Sequence of chain 1.L:
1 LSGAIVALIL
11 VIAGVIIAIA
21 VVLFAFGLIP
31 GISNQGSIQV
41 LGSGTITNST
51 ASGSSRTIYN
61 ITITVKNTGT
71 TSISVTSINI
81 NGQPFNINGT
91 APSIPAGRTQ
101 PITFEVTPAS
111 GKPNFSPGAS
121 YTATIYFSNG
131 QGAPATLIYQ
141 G

Binding-site contacts:
Ligand atom C7 contacts residue ASN88 of chain 1.L at 2.8 Å.
Ligand atom C7 contacts residue ARG56 of chain 1.L at 3.0 Å.
Ligand atom C8 contacts residue ARG56 of chain 1.L at 3.5 Å.
Ligand atom C1 contacts residue ASN88 of chain 1.L at 1.4 Å.
Ligand atom C2 contacts residue ASN88 of chain 1.L at 2.6 Å.
Ligand atom C8 contacts residue GLY89 of chain 1.L at 4.4 Å.
Ligand atom O6 contacts residue NAG2 of chain 1.RC at 3.7 Å.
Ligand atom C1 contacts residue ILE58 of chain 1.L at 4.0 Å (hydrophobic).
Ligand atom C5 contacts residue GLU105 of chain 1.L at 3.3 Å.
Ligand atom C4 contacts residue ASN88 of chain 1.L at 4.3 Å.
Ligand atom C8 contacts residue ASN88 of chain 1.L at 3.4 Å.
Ligand atom O7 contacts residue THR107 of chain 1.L at 4.5 Å.
Ligand atom C6 contacts residue GLU105 of chain 1.L at 3.1 Å.
Ligand atom O6 contacts residue GLU105 of chain 1.L at 2.4 Å (salt-bridge).
Ligand atom O3 contacts residue ARG56 of chain 1.L at 4.0 Å.
Ligand atom N2 contacts residue ASN88 of chain 1.L at 2.6 Å (h-bond).
Ligand atom O5 contacts residue ASN88 of chain 1.L at 2.4 Å (h-bond).
Ligand atom C2 contacts residue ILE58 of chain 1.L at 4.4 Å (hydrophobic).
Ligand atom C1 contacts residue GLU105 of chain 1.L at 3.8 Å.
Ligand atom O7 contacts residue ARG56 of chain 1.L at 2.4 Å (salt-bridge).
Ligand atom C3 contacts residue ASN88 of chain 1.L at 3.8 Å.
Ligand atom O5 contacts residue GLU105 of chain 1.L at 2.9 Å (salt-bridge).
Ligand atom C6 contacts residue ILE58 of chain 1.L at 4.2 Å (hydrophobic).
Ligand atom N2 contacts residue ARG56 of chain 1.L at 3.4 Å (salt-bridge).
Ligand atom C1 contacts residue ARG56 of chain 1.L at 4.4 Å.
Ligand atom O6 contacts residue SER49 of chain 1.L at 4.4 Å.
Ligand atom O5 contacts residue ILE58 of chain 1.L at 3.3 Å.
Ligand atom C2 contacts residue ARG56 of chain 1.L at 3.4 Å.
Ligand atom C5 contacts residue ILE58 of chain 1.L at 4.2 Å (hydrophobic).
Ligand atom C5 contacts residue ASN88 of chain 1.L at 3.7 Å.
Ligand atom O7 contacts residue ASN88 of chain 1.L at 2.9 Å (h-bond).
Ligand atom C3 contacts residue ARG56 of chain 1.L at 4.3 Å.

This small molecule binds to this protein.
Small molecule (SMILES): CC(=O)N[C@@H]1[C@@H](O)[C@H](O)[C@@H](CO)O[C@H]1O